The protein below binds the small molecule below.
Small molecule (SMILES): CC(=O)N[C@@H]1[C@@H](O)[C@H](O)[C@@H](CO)O[C@H]1O

Binding-site contacts:
Ligand atom C5 contacts residue ASN488 of chain 1.A at 3.5 Å.
Ligand atom N2 contacts residue ASN488 of chain 1.A at 3.0 Å (h-bond).
Ligand atom C8 contacts residue LEU59 of chain 1.A at 4.0 Å (hydrophobic).
Ligand atom C3 contacts residue ASN488 of chain 1.A at 3.8 Å.
Ligand atom C6 contacts residue ASN488 of chain 1.A at 4.0 Å.
Ligand atom C1 contacts residue ASN488 of chain 1.A at 1.5 Å.
Ligand atom C8 contacts residue ALA205 of chain 1.A at 3.3 Å (hydrophobic).
Ligand atom C4 contacts residue ASN488 of chain 1.A at 4.1 Å.
Ligand atom C2 contacts residue ASN488 of chain 1.A at 2.4 Å.
Ligand atom O6 contacts residue ASN488 of chain 1.A at 2.9 Å (h-bond).
Ligand atom C7 contacts residue ASN488 of chain 1.A at 3.8 Å.
Ligand atom N2 contacts residue ALA205 of chain 1.A at 4.0 Å.
Ligand atom O6 contacts residue PHE484 of chain 1.A at 3.7 Å.
Ligand atom O7 contacts residue ASN488 of chain 1.A at 4.0 Å.
Ligand atom C8 contacts residue MSE206 of chain 1.A at 4.0 Å.
Ligand atom C6 contacts residue GLN487 of chain 1.A at 3.8 Å.
Ligand atom O7 contacts residue ALA205 of chain 1.A at 3.5 Å (h-bond).
Ligand atom O5 contacts residue ASN488 of chain 1.A at 2.2 Å (h-bond).
Ligand atom O6 contacts residue GLN487 of chain 1.A at 4.3 Å.
Ligand atom O5 contacts residue GLN487 of chain 1.A at 4.3 Å.
Ligand atom C7 contacts residue ALA205 of chain 1.A at 3.4 Å (hydrophobic).

Sequence of chain 1.A:
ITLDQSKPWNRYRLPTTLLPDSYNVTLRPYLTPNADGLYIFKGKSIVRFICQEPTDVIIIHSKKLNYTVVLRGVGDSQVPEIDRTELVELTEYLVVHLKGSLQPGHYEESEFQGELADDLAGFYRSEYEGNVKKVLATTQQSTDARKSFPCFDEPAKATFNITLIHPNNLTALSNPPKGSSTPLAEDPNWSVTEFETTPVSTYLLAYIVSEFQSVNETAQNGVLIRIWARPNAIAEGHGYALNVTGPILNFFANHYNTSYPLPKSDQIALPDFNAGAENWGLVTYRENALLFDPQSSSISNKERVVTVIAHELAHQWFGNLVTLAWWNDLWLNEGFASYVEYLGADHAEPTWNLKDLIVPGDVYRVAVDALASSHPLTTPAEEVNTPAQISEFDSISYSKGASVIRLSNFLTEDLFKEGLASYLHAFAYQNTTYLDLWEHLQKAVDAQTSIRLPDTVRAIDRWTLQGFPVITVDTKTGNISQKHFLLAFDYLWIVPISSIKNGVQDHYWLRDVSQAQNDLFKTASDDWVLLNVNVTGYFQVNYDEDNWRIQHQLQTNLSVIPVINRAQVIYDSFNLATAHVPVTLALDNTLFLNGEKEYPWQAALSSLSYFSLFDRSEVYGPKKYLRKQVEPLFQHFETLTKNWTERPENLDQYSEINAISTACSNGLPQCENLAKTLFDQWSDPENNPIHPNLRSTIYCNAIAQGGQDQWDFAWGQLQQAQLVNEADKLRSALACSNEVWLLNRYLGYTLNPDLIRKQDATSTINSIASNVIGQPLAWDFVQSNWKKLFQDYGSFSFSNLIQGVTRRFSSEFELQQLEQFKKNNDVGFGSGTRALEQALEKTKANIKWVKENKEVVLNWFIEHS